Sequence of chain 1.B:
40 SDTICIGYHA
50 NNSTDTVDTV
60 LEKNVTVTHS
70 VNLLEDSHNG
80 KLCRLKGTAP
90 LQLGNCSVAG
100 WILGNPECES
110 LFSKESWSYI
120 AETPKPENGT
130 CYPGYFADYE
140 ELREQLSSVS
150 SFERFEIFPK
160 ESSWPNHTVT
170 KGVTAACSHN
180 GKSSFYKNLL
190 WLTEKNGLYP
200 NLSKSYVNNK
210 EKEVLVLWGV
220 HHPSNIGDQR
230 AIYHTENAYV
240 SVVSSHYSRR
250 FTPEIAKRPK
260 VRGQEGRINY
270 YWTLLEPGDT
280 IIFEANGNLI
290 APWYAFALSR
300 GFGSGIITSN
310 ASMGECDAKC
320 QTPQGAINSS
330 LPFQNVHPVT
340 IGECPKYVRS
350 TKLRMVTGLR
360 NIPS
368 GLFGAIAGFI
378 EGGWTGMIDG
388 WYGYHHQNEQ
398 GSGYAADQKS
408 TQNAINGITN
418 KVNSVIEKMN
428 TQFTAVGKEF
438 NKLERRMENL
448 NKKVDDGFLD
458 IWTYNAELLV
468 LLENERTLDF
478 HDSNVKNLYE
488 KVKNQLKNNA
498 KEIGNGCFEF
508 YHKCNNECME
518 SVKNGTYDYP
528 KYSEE

The small molecule below binds the protein below.
Small molecule (SMILES): CC(=O)N[C@@H]1[C@@H](O)[C@H](O)[C@@H](CO)O[C@H]1O

Binding-site contacts:
Ligand atom O5 contacts residue ASN51 of chain 1.B at 2.4 Å (h-bond).
Ligand atom C5 contacts residue ASN51 of chain 1.B at 3.7 Å.
Ligand atom C8 contacts residue ASN51 of chain 1.B at 3.5 Å.
Ligand atom C7 contacts residue ASN51 of chain 1.B at 3.7 Å.
Ligand atom C1 contacts residue ASN51 of chain 1.B at 1.4 Å.
Ligand atom C2 contacts residue ASN51 of chain 1.B at 2.5 Å.
Ligand atom C4 contacts residue ASN51 of chain 1.B at 4.2 Å.
Ligand atom N2 contacts residue ASN51 of chain 1.B at 2.9 Å (h-bond).
Ligand atom C3 contacts residue ASN51 of chain 1.B at 3.8 Å.
Ligand atom O7 contacts residue ASN51 of chain 1.B at 4.1 Å.